Sequence of chain 3.A:
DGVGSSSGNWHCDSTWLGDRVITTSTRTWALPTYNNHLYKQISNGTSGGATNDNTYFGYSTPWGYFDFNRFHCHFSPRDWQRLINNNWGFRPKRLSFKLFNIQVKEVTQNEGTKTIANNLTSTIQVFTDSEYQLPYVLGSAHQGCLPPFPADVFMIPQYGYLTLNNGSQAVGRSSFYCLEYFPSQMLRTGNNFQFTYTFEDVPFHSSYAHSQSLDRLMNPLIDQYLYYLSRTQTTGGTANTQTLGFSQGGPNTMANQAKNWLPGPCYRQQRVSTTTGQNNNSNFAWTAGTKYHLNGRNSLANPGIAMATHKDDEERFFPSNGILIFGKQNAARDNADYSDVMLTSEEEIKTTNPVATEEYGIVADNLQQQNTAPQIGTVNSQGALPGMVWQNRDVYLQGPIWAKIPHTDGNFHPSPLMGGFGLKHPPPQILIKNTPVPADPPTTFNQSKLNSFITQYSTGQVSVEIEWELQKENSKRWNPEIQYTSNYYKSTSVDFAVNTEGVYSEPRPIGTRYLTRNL

Binding-site contacts:
Ligand atom C1' contacts residue PRO203 of chain 3.A at 4.1 Å (hydrophobic).
Ligand atom N1 contacts residue GLY422 of chain 3.A at 3.0 Å (h-bond).
Ligand atom OP2 contacts residue ASP409 of chain 41.A at 3.2 Å (salt-bridge).
Ligand atom C6 contacts residue PRO203 of chain 3.A at 4.0 Å (hydrophobic).
Ligand atom N3 contacts residue ASP201 of chain 3.A at 4.1 Å.
Ligand atom N1 contacts residue PRO203 of chain 3.A at 4.2 Å.
Ligand atom C2 contacts residue GLY422 of chain 3.A at 3.3 Å.
Ligand atom C2' contacts residue PRO414 of chain 3.A at 3.8 Å (hydrophobic).
Ligand atom C2' contacts residue PRO203 of chain 3.A at 3.3 Å (hydrophobic).
Ligand atom C5 contacts residue ASP201 of chain 3.A at 4.1 Å.
Ligand atom C5 contacts residue SER415 of chain 3.A at 4.1 Å.
Ligand atom C5 contacts residue PRO203 of chain 3.A at 3.9 Å (hydrophobic).
Ligand atom N1 contacts residue VAL202 of chain 3.A at 3.6 Å.
Ligand atom C4 contacts residue PRO203 of chain 3.A at 4.1 Å (hydrophobic).
Ligand atom C4 contacts residue VAL202 of chain 3.A at 3.7 Å (hydrophobic).
Ligand atom C6 contacts residue PRO203 of chain 3.A at 4.0 Å (hydrophobic).
Ligand atom N3 contacts residue PRO414 of chain 3.A at 4.2 Å.
Ligand atom C6 contacts residue VAL202 of chain 3.A at 4.2 Å (hydrophobic).
Ligand atom N4 contacts residue ASP201 of chain 3.A at 2.5 Å.
Ligand atom N1 contacts residue PRO203 of chain 3.A at 3.8 Å.
Ligand atom C2 contacts residue PRO203 of chain 3.A at 3.9 Å (hydrophobic).
Ligand atom N7 contacts residue ASN392 of chain 3.A at 4.2 Å.
Ligand atom C4 contacts residue ASP201 of chain 3.A at 3.7 Å.
Ligand atom N6 contacts residue PHE421 of chain 3.A at 3.9 Å.
Ligand atom N4 contacts residue VAL202 of chain 3.A at 2.9 Å (h-bond).
Ligand atom N7 contacts residue SER415 of chain 3.A at 4.0 Å.
Ligand atom N6 contacts residue GLY420 of chain 3.A at 3.7 Å.
Ligand atom C2 contacts residue VAL202 of chain 3.A at 4.2 Å (hydrophobic).
Ligand atom C5 contacts residue VAL202 of chain 3.A at 3.6 Å (hydrophobic).
Ligand atom C8 contacts residue HIS413 of chain 3.A at 3.8 Å.
Ligand atom C5 contacts residue ARG91 of chain 3.A at 4.1 Å.
Ligand atom N7 contacts residue PRO203 of chain 3.A at 4.2 Å.
Ligand atom C2' contacts residue HIS413 of chain 3.A at 3.8 Å.
Ligand atom C6 contacts residue SER415 of chain 3.A at 4.1 Å.
Ligand atom N6 contacts residue GLY422 of chain 3.A at 3.4 Å (h-bond).
Ligand atom N6 contacts residue SER415 of chain 3.A at 3.6 Å.
Ligand atom C6 contacts residue GLY422 of chain 3.A at 3.8 Å.
Ligand atom N7 contacts residue HIS413 of chain 3.A at 4.1 Å.
Ligand atom C4 contacts residue PRO203 of chain 3.A at 4.2 Å (hydrophobic).
Ligand atom C5 contacts residue PRO203 of chain 3.A at 4.0 Å (hydrophobic).

Sequence of chain 41.A:
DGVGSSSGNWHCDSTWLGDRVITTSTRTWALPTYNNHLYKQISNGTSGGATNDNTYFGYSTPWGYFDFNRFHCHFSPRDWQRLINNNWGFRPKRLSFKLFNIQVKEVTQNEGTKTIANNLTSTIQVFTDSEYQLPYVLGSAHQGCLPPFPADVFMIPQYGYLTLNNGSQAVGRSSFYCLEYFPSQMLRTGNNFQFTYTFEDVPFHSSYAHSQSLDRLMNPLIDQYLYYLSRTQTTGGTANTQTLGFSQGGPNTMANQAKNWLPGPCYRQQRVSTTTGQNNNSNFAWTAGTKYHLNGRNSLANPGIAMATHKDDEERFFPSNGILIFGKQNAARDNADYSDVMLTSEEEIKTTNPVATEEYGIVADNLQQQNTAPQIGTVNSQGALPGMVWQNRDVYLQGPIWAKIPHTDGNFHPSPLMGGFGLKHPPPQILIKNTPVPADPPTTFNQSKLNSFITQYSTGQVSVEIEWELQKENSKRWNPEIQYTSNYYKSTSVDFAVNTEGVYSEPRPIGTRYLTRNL

This small molecule binds to this protein.
Small molecule (SMILES): Nc1ccn([C@H]2C[C@H](O[P](=O)(O)OC[C@H]3O[C@@H](n4cnc5c(N)ncnc54)C[C@@H]3O)[C@@H](COP(=O)(O)O)O2)c(=O)n1